Sequence of chain 1.B:
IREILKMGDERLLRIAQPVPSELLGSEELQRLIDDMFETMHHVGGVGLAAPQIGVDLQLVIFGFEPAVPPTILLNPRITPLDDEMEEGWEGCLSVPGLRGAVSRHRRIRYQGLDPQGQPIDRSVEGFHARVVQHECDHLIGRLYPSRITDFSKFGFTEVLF

Binding-site contacts:
Ligand atom C8 contacts residue GLY99 of chain 1.B at 3.9 Å.
Ligand atom O13 contacts residue GLY45 of chain 1.B at 3.4 Å.
Ligand atom O13 contacts residue VAL46 of chain 1.B at 2.7 Å (h-bond).
Ligand atom O2 contacts residue GLU143 of chain 1.B at 2.8 Å (salt-bridge).
Ligand atom C11 contacts residue TRP97 of chain 1.B at 3.8 Å (hydrophobic).
Ligand atom N1 contacts residue GLU143 of chain 1.B at 2.6 Å (salt-bridge).
Ligand atom C3 contacts residue GLU143 of chain 1.B at 3.9 Å.
Ligand atom O2 contacts residue GLY47 of chain 1.B at 3.9 Å.
Ligand atom O2 contacts residue HIS142 of chain 1.B at 3.7 Å.
Ligand atom O4 contacts residue NI1 of chain 1.F at 3.2 Å (h-bond).
Ligand atom O20 contacts residue GLY99 of chain 1.B at 3.2 Å (h-bond).
Ligand atom N1 contacts residue GLY47 of chain 1.B at 3.2 Å (h-bond).
Ligand atom N14 contacts residue GLY99 of chain 1.B at 3.5 Å (h-bond).
Ligand atom C3 contacts residue LEU101 of chain 1.B at 3.8 Å (hydrophobic).
Ligand atom C3 contacts residue GLN52 of chain 1.B at 3.9 Å.
Ligand atom C3 contacts residue GLY47 of chain 1.B at 3.3 Å.
Ligand atom O4 contacts residue CYS100 of chain 1.B at 3.7 Å.
Ligand atom N1 contacts residue HIS142 of chain 1.B at 3.7 Å.
Ligand atom O27 contacts residue TRP97 of chain 1.B at 3.9 Å.
Ligand atom C7 contacts residue GLU143 of chain 1.B at 3.5 Å.
Ligand atom C3 contacts residue NI1 of chain 1.F at 3.3 Å.
Ligand atom O4 contacts residue GLN52 of chain 1.B at 3.1 Å (h-bond).
Ligand atom O2 contacts residue HIS146 of chain 1.B at 2.8 Å (h-bond).
Ligand atom C17 contacts residue ARG107 of chain 1.B at 3.8 Å.
Ligand atom O4 contacts residue LEU101 of chain 1.B at 2.9 Å (h-bond).
Ligand atom C11 contacts residue PHE135 of chain 1.B at 3.9 Å (hydrophobic).
Ligand atom C17 contacts residue GLY99 of chain 1.B at 3.5 Å.
Ligand atom N1 contacts residue GLN52 of chain 1.B at 3.8 Å.
Ligand atom C7 contacts residue VAL46 of chain 1.B at 3.8 Å (hydrophobic).
Ligand atom C6 contacts residue GLY99 of chain 1.B at 3.6 Å.
Ligand atom C5 contacts residue GLY47 of chain 1.B at 3.4 Å.
Ligand atom C17 contacts residue CYS100 of chain 1.B at 3.6 Å (hydrophobic).
Ligand atom N1 contacts residue NI1 of chain 1.F at 3.0 Å (h-bond).
Ligand atom O20 contacts residue GLU98 of chain 1.B at 3.9 Å.
Ligand atom C12 contacts residue VAL46 of chain 1.B at 3.9 Å (hydrophobic).
Ligand atom C8 contacts residue HIS142 of chain 1.B at 3.4 Å.
Ligand atom C5 contacts residue LEU101 of chain 1.B at 3.8 Å (hydrophobic).
Ligand atom O2 contacts residue GLN52 of chain 1.B at 2.7 Å (h-bond).
Ligand atom O2 contacts residue NI1 of chain 1.F at 2.6 Å (h-bond).
Ligand atom C9 contacts residue VAL46 of chain 1.B at 3.9 Å (hydrophobic).

This protein binds this small molecule.
Small molecule (SMILES): CCCCC[C@H](CC(=O)NO)C(=O)N[C@H](C(=O)N1CCC[C@H]1CO)C(C)C